Binding-site contacts:
Ligand atom O5 contacts residue SER84 of chain 1.B at 3.7 Å.
Ligand atom C2 contacts residue ASN81 of chain 1.B at 2.5 Å.
Ligand atom C1 contacts residue LEU85 of chain 1.B at 4.2 Å (hydrophobic).
Ligand atom C6 contacts residue ASN103 of chain 1.B at 3.0 Å.
Ligand atom C5 contacts residue ASN81 of chain 1.B at 3.7 Å.
Ligand atom O4 contacts residue ASN104 of chain 1.B at 3.9 Å.
Ligand atom C1 contacts residue SER84 of chain 1.B at 4.3 Å.
Ligand atom N2 contacts residue ASN77 of chain 1.B at 4.1 Å.
Ligand atom O2 contacts residue SER84 of chain 1.B at 3.7 Å.
Ligand atom C8 contacts residue ASN81 of chain 1.B at 4.4 Å.
Ligand atom O5 contacts residue ASN103 of chain 1.B at 4.3 Å.
Ligand atom C8 contacts residue ASN77 of chain 1.B at 3.5 Å.
Ligand atom O4 contacts residue ASN103 of chain 1.B at 4.3 Å.
Ligand atom O5 contacts residue ASN81 of chain 1.B at 2.4 Å (h-bond).
Ligand atom N2 contacts residue ASN81 of chain 1.B at 2.9 Å (h-bond).
Ligand atom C2 contacts residue SER84 of chain 1.B at 4.1 Å.
Ligand atom C5 contacts residue SER84 of chain 1.B at 4.3 Å.
Ligand atom C1 contacts residue ASN81 of chain 1.B at 1.4 Å.
Ligand atom C1 contacts residue LEU85 of chain 1.B at 4.3 Å (hydrophobic).
Ligand atom O7 contacts residue ASN81 of chain 1.B at 3.4 Å (h-bond).
Ligand atom C5 contacts residue ASN103 of chain 1.B at 4.2 Å.
Ligand atom C3 contacts residue ASN81 of chain 1.B at 3.8 Å.
Ligand atom C4 contacts residue ASN81 of chain 1.B at 4.2 Å.
Ligand atom O5 contacts residue LEU85 of chain 1.B at 4.1 Å.
Ligand atom C7 contacts residue ASN77 of chain 1.B at 4.0 Å.
Ligand atom O5 contacts residue LEU85 of chain 1.B at 3.9 Å.
Ligand atom C7 contacts residue ASN81 of chain 1.B at 3.3 Å.
Ligand atom C4 contacts residue ASN104 of chain 1.B at 4.5 Å.
Ligand atom C6 contacts residue ASN104 of chain 1.B at 3.5 Å.
Ligand atom C6 contacts residue SER84 of chain 1.B at 3.8 Å.

The protein below binds the small molecule below.
Small molecule (SMILES): CC(=O)N[C@H]1[C@H](O[C@H]2[C@H](O)[C@@H](NC(C)=O)CO[C@@H]2CO[C@@H]2O[C@@H](C)[C@@H](O)[C@@H](O)[C@@H]2O)O[C@H](CO)[C@@H](O[C@@H]2O[C@H](CO)[C@@H](O)[C@H](O)[C@@H]2O)[C@@H]1O

Sequence of chain 1.B:
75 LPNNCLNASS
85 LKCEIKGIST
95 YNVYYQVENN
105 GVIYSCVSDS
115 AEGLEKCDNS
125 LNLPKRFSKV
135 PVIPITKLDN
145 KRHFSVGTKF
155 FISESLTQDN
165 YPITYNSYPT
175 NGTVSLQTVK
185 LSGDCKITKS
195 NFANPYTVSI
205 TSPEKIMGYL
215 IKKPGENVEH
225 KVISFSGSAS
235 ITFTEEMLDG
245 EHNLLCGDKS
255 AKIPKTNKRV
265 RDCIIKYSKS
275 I